Sequence of chain 1.M:
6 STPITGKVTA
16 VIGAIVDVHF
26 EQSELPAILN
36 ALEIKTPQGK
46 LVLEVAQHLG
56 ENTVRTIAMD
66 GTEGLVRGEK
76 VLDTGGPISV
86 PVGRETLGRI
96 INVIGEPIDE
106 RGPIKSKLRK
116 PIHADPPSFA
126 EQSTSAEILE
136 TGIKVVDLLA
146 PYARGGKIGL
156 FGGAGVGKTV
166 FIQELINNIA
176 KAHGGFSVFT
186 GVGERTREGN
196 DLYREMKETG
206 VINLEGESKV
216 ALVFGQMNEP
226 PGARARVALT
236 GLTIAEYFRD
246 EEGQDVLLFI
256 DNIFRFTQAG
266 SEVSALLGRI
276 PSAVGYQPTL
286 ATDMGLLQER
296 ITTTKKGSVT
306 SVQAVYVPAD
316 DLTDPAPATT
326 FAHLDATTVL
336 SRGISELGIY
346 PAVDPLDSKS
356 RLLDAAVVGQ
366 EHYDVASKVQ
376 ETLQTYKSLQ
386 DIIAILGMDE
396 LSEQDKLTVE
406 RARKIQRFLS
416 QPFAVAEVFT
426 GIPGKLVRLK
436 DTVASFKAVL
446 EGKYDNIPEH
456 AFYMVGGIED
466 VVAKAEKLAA

Sequence of chain 1.L:
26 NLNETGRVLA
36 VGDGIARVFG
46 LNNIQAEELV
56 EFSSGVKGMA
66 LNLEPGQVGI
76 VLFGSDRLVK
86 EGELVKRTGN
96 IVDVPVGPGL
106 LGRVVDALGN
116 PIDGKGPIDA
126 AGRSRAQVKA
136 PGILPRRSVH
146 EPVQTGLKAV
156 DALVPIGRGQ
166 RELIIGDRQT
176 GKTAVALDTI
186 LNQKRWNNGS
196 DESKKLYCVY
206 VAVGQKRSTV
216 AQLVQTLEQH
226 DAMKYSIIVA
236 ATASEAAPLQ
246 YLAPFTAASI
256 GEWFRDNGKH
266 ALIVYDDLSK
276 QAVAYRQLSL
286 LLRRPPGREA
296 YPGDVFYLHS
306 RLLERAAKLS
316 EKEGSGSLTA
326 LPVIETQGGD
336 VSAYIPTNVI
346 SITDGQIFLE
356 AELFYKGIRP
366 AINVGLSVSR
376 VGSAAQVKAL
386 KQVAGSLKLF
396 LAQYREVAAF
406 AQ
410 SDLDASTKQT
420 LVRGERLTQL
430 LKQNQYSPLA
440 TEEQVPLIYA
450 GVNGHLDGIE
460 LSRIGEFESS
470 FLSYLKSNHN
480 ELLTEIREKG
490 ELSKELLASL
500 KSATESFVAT

A protein and the small-molecule ligand that binds it are described below.
Small molecule (SMILES): Nc1ncnc2c1ncn2[C@@H]1O[C@H](CO[P](=O)(O)O[P](=O)(O)NP(=O)(O)O)[C@@H](O)[C@H]1O

Binding-site contacts:
Ligand atom O3' contacts residue ARG375 of chain 1.L at 3.1 Å.
Ligand atom O1A contacts residue LYS163 of chain 1.M at 3.4 Å (salt-bridge).
Ligand atom O1A contacts residue VAL165 of chain 1.M at 2.8 Å (h-bond).
Ligand atom O1B contacts residue LYS163 of chain 1.M at 2.7 Å (salt-bridge).
Ligand atom O1A contacts residue THR164 of chain 1.M at 3.1 Å (h-bond).
Ligand atom N1 contacts residue TYR345 of chain 1.M at 3.4 Å.
Ligand atom O1B contacts residue GLY162 of chain 1.M at 2.9 Å (h-bond).
Ligand atom N7 contacts residue VAL165 of chain 1.M at 3.5 Å.
Ligand atom O3' contacts residue PHE424 of chain 1.M at 3.5 Å.
Ligand atom O3A contacts residue VAL161 of chain 1.M at 3.6 Å (h-bond).
Ligand atom O2G contacts residue THR164 of chain 1.M at 3.4 Å (h-bond).
Ligand atom N3B contacts residue GLY160 of chain 1.M at 2.7 Å (h-bond).
Ligand atom O2A contacts residue ARG375 of chain 1.L at 2.5 Å (salt-bridge).
Ligand atom PA contacts residue ARG375 of chain 1.L at 3.3 Å.
Ligand atom PB contacts residue LYS163 of chain 1.M at 3.5 Å.
Ligand atom O1A contacts residue GLY162 of chain 1.M at 3.0 Å.
Ligand atom O2G contacts residue ARG190 of chain 1.M at 3.1 Å (salt-bridge).
Ligand atom O3G contacts residue ARG375 of chain 1.L at 3.4 Å (salt-bridge).
Ligand atom O3A contacts residue ARG375 of chain 1.L at 3.2 Å (salt-bridge).
Ligand atom PA contacts residue GLY162 of chain 1.M at 3.5 Å.
Ligand atom O3G contacts residue ARG190 of chain 1.M at 3.0 Å (salt-bridge).
Ligand atom N3B contacts residue LYS163 of chain 1.M at 3.4 Å (salt-bridge).
Ligand atom PG contacts residue MG1 of chain 1.RA at 3.3 Å.
Ligand atom C4 contacts residue TYR345 of chain 1.M at 3.5 Å (hydrophobic).
Ligand atom O2G contacts residue GLU189 of chain 1.M at 3.5 Å (salt-bridge).
Ligand atom O2B contacts residue THR164 of chain 1.M at 2.6 Å (h-bond).
Ligand atom O1G contacts residue LYS163 of chain 1.M at 2.6 Å (salt-bridge).
Ligand atom O3G contacts residue SER346 of chain 1.L at 3.4 Å.
Ligand atom O1B contacts residue VAL161 of chain 1.M at 3.4 Å (h-bond).
Ligand atom O2' contacts residue SER374 of chain 1.L at 3.1 Å (h-bond).
Ligand atom C5' contacts residue ARG375 of chain 1.L at 3.5 Å.
Ligand atom O5' contacts residue GLY162 of chain 1.M at 3.4 Å.
Ligand atom O2G contacts residue MG1 of chain 1.RA at 2.0 Å.
Ligand atom O2' contacts residue PHE424 of chain 1.M at 3.2 Å.
Ligand atom O2B contacts residue MG1 of chain 1.RA at 2.3 Å.
Ligand atom C6 contacts residue TYR345 of chain 1.M at 3.5 Å (hydrophobic).
Ligand atom O3A contacts residue GLY162 of chain 1.M at 2.8 Å (h-bond).
Ligand atom N6 contacts residue PHE418 of chain 1.M at 3.5 Å.
Ligand atom N3B contacts residue ARG375 of chain 1.L at 3.1 Å (salt-bridge).
Ligand atom C5 contacts residue TYR345 of chain 1.M at 3.4 Å (hydrophobic).